Binding-site contacts:
Ligand atom O5' contacts residue TRP201 of chain 3.A at 3.6 Å.
Ligand atom O2 contacts residue LEU197 of chain 3.A at 4.0 Å.
Ligand atom N1 contacts residue TRP201 of chain 3.A at 4.0 Å.
Ligand atom C3' contacts residue TRP201 of chain 3.A at 4.1 Å (hydrophobic).
Ligand atom O3' contacts residue LYS682 of chain 3.A at 3.1 Å (salt-bridge).
Ligand atom C3' contacts residue LYS682 of chain 3.A at 3.8 Å.
Ligand atom C4 contacts residue TRP201 of chain 3.A at 3.3 Å (hydrophobic).
Ligand atom O2 contacts residue TRP201 of chain 3.A at 4.3 Å.
Ligand atom C2 contacts residue TRP201 of chain 3.A at 3.9 Å (hydrophobic).
Ligand atom O2 contacts residue LYS682 of chain 3.A at 4.2 Å.
Ligand atom N4 contacts residue GLY198 of chain 3.A at 3.8 Å.
Ligand atom O4' contacts residue TRP201 of chain 3.A at 4.5 Å.
Ligand atom N4 contacts residue TRP201 of chain 3.A at 3.8 Å.
Ligand atom C5' contacts residue TRP201 of chain 3.A at 3.5 Å (hydrophobic).
Ligand atom C4' contacts residue TRP201 of chain 3.A at 4.3 Å (hydrophobic).
Ligand atom N4 contacts residue ASP199 of chain 3.A at 4.0 Å.
Ligand atom C1' contacts residue TRP201 of chain 3.A at 4.5 Å (hydrophobic).
Ligand atom C6 contacts residue TRP201 of chain 3.A at 3.5 Å (hydrophobic).
Ligand atom C5 contacts residue TRP201 of chain 3.A at 3.4 Å (hydrophobic).
Ligand atom C2' contacts residue TRP201 of chain 3.A at 3.7 Å (hydrophobic).
Ligand atom N3 contacts residue TRP201 of chain 3.A at 3.6 Å.
Ligand atom C1' contacts residue LYS682 of chain 3.A at 4.5 Å.
Ligand atom OP1 contacts residue PRO423 of chain 3.A at 3.6 Å.
Ligand atom C2' contacts residue LYS682 of chain 3.A at 3.6 Å.

This small molecule binds to this protein.
Small molecule (SMILES): Nc1ccn([C@H]2C[C@H](O)[C@@H](COP(=O)(O)O)O2)c(=O)n1

Sequence of chain 3.A:
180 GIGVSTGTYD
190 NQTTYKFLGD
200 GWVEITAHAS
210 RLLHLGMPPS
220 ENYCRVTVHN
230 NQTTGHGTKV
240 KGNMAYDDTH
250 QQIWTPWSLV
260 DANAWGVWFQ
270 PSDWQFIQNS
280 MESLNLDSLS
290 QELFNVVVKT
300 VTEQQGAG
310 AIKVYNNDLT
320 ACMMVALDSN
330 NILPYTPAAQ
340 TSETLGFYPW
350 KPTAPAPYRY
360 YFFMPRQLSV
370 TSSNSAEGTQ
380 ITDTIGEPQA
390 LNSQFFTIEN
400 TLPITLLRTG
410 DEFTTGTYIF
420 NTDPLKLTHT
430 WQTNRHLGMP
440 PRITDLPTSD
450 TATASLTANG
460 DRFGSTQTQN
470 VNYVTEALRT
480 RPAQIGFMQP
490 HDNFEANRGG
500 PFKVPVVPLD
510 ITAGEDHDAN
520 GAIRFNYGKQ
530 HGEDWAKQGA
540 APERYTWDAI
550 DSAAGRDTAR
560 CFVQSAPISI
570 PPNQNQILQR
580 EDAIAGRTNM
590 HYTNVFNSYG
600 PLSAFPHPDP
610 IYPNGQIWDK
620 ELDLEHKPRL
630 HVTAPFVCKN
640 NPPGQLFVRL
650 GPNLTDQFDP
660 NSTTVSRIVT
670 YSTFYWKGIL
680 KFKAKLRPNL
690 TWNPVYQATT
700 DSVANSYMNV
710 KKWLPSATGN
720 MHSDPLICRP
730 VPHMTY